A protein and the small-molecule ligand that binds it are described below.
Small molecule (SMILES): CC1(C)[C@@H]2CC[C@@]1(C)C(=O)C2

Binding-site contacts:
Ligand atom C2 contacts residue LEU244 of chain 1.A at 4.0 Å (hydrophobic).
Ligand atom C3 contacts residue TYR96 of chain 1.A at 3.8 Å (hydrophobic).
Ligand atom C10 contacts residue PHE87 of chain 1.A at 3.9 Å (hydrophobic).
Ligand atom C8 contacts residue ASP297 of chain 1.A at 3.8 Å.
Ligand atom C2 contacts residue PHE87 of chain 1.A at 4.2 Å (hydrophobic).
Ligand atom C9 contacts residue VAL396 of chain 1.A at 4.1 Å (hydrophobic).
Ligand atom C10 contacts residue THR185 of chain 1.A at 4.5 Å.
Ligand atom C10 contacts residue VAL396 of chain 1.A at 4.3 Å (hydrophobic).
Ligand atom O contacts residue TYR96 of chain 1.A at 2.7 Å (h-bond).
Ligand atom C6 contacts residue GLY248 of chain 1.A at 4.3 Å.
Ligand atom C8 contacts residue VAL295 of chain 1.A at 3.4 Å (hydrophobic).
Ligand atom C10 contacts residue VAL247 of chain 1.A at 4.1 Å (hydrophobic).
Ligand atom C9 contacts residue HEM1 of chain 1.C at 3.9 Å.
Ligand atom C9 contacts residue VAL295 of chain 1.A at 3.6 Å (hydrophobic).
Ligand atom C5 contacts residue HEM1 of chain 1.C at 3.7 Å.
Ligand atom C5 contacts residue LEU244 of chain 1.A at 4.3 Å (hydrophobic).
Ligand atom C10 contacts residue ILE395 of chain 1.A at 4.1 Å (hydrophobic).
Ligand atom C6 contacts residue LEU244 of chain 1.A at 4.3 Å (hydrophobic).
Ligand atom C6 contacts residue VAL247 of chain 1.A at 4.4 Å (hydrophobic).
Ligand atom C4 contacts residue HEM1 of chain 1.C at 3.4 Å.
Ligand atom C3 contacts residue HEM1 of chain 1.C at 4.3 Å.
Ligand atom C8 contacts residue ILE395 of chain 1.A at 4.2 Å (hydrophobic).
Ligand atom O contacts residue LEU244 of chain 1.A at 3.9 Å.
Ligand atom C3 contacts residue THR101 of chain 1.A at 4.1 Å.
Ligand atom C8 contacts residue HEM1 of chain 1.C at 4.2 Å.
Ligand atom O contacts residue PHE87 of chain 1.A at 3.5 Å.
Ligand atom C9 contacts residue THR252 of chain 1.A at 4.2 Å.
Ligand atom C2 contacts residue TYR96 of chain 1.A at 3.4 Å (hydrophobic).
Ligand atom C7 contacts residue VAL295 of chain 1.A at 4.2 Å (hydrophobic).
Ligand atom C3 contacts residue LEU244 of chain 1.A at 3.9 Å (hydrophobic).

Sequence of chain 1.A:
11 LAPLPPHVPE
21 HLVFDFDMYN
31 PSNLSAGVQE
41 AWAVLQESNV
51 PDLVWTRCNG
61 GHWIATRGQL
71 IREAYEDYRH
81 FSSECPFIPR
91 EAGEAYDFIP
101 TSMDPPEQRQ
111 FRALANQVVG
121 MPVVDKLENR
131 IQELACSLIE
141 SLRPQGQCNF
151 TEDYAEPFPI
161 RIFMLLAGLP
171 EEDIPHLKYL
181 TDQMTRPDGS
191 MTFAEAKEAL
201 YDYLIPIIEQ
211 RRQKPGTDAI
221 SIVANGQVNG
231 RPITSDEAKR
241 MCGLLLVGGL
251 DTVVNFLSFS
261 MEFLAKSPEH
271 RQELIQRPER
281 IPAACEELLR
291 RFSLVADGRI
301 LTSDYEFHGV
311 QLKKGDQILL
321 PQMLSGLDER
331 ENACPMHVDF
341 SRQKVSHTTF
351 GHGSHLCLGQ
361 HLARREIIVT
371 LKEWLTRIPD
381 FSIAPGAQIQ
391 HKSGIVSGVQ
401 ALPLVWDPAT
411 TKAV